A protein and the small-molecule ligand that binds it are described below.
Small molecule (SMILES): CC(=O)N[C@@H]1[C@@H](O)[C@H](O)[C@@H](CO)O[C@H]1O

Binding-site contacts:
Ligand atom O7 contacts residue ASN21 of chain 20.E at 4.0 Å.
Ligand atom C3 contacts residue ASN21 of chain 20.E at 3.7 Å.
Ligand atom C6 contacts residue ASN21 of chain 20.E at 3.3 Å.
Ligand atom O5 contacts residue ASN21 of chain 20.E at 2.5 Å (h-bond).
Ligand atom C7 contacts residue ASN21 of chain 20.E at 4.0 Å.
Ligand atom C2 contacts residue ASN21 of chain 20.E at 2.5 Å.
Ligand atom O6 contacts residue ASN21 of chain 20.E at 4.3 Å.
Ligand atom C1 contacts residue ASN21 of chain 20.E at 1.4 Å.
Ligand atom C5 contacts residue ASN21 of chain 20.E at 3.3 Å.
Ligand atom N2 contacts residue ASN21 of chain 20.E at 3.3 Å (h-bond).
Ligand atom C4 contacts residue ASN21 of chain 20.E at 3.8 Å.

Sequence of chain 20.E:
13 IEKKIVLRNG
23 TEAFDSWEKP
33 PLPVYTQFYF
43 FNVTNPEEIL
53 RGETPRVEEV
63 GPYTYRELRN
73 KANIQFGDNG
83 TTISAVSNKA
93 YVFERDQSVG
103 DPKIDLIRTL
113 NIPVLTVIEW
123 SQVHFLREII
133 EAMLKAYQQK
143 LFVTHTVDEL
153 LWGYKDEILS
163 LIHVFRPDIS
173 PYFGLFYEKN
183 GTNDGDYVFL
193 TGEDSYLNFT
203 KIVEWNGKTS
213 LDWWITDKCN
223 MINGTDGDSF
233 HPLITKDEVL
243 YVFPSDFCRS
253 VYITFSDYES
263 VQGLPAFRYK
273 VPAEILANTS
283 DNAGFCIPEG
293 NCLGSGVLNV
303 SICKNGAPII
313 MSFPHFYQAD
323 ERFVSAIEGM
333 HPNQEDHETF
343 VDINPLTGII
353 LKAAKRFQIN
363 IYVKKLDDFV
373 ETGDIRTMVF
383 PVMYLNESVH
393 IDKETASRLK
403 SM